Sequence of chain 1.G:
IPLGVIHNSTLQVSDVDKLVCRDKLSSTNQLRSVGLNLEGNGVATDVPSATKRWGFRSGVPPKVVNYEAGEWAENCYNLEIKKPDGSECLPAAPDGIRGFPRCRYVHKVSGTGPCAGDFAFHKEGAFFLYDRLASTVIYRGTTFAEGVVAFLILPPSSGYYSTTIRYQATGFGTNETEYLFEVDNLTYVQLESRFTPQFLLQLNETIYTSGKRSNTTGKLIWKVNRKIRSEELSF

This small molecule binds to this protein.
Small molecule (SMILES): CC(=O)N[C@@H]1[C@@H](O)[C@H](O)[C@@H](CO)O[C@H]1O

Sequence of chain 1.K:
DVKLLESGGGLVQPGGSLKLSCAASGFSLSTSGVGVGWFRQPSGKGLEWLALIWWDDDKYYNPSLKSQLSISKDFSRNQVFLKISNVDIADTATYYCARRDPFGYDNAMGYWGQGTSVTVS

Binding-site contacts:
Ligand atom C3 contacts residue ASN206 of chain 1.G at 3.8 Å.
Ligand atom O6 contacts residue ASP58 of chain 1.K at 4.0 Å.
Ligand atom O6 contacts residue TYR60 of chain 1.K at 4.1 Å.
Ligand atom C7 contacts residue ASN206 of chain 1.G at 3.8 Å.
Ligand atom C2 contacts residue ASN206 of chain 1.G at 2.4 Å.
Ligand atom C4 contacts residue ASN206 of chain 1.G at 4.3 Å.
Ligand atom C6 contacts residue TYR60 of chain 1.K at 4.5 Å (hydrophobic).
Ligand atom N2 contacts residue ASN206 of chain 1.G at 2.9 Å (h-bond).
Ligand atom O7 contacts residue ASN206 of chain 1.G at 4.2 Å.
Ligand atom C5 contacts residue ASN206 of chain 1.G at 3.7 Å.
Ligand atom C1 contacts residue ASN206 of chain 1.G at 1.4 Å.
Ligand atom O5 contacts residue ASN206 of chain 1.G at 2.4 Å (h-bond).